This small molecule binds to this protein.
Small molecule (SMILES): CCCCCCCCCCO[C@@H]1O[C@H](CO)[C@@H](O[C@H]2O[C@H](CO)[C@@H](O)[C@H](O)[C@H]2O)[C@H](O)[C@H]1O

Sequence of chain 1.C:
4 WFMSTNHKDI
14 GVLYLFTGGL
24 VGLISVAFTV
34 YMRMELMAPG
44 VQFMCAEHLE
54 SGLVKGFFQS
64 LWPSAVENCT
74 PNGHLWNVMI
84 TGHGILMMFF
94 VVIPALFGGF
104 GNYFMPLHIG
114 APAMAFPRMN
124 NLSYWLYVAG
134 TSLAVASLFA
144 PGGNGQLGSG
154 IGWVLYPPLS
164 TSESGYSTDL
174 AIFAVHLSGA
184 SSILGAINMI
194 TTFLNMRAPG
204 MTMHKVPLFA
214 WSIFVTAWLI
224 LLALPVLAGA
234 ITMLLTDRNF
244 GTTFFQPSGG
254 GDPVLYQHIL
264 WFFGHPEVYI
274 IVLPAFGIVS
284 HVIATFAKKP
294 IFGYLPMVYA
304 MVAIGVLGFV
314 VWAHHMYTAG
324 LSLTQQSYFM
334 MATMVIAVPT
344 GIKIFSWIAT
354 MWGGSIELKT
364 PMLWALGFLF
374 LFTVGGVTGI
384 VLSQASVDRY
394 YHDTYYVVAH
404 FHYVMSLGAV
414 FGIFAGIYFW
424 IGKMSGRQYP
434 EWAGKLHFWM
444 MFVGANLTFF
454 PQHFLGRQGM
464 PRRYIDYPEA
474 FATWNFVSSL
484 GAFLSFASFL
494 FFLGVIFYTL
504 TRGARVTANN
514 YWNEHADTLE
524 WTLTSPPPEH

Binding-site contacts:
Ligand atom O7 contacts residue PRO529 of chain 1.C at 4.1 Å.
Ligand atom O16 contacts residue MET427 of chain 1.C at 3.8 Å.
Ligand atom C3 contacts residue PRO529 of chain 1.C at 4.3 Å (hydrophobic).
Ligand atom C6 contacts residue MET427 of chain 1.C at 3.4 Å (hydrophobic).
Ligand atom C6 contacts residue SER428 of chain 1.C at 3.6 Å.
Ligand atom C4 contacts residue SER428 of chain 1.C at 4.0 Å.
Ligand atom C4 contacts residue PRO529 of chain 1.C at 3.9 Å (hydrophobic).
Ligand atom C2 contacts residue MET427 of chain 1.C at 4.2 Å (hydrophobic).
Ligand atom O5 contacts residue SER428 of chain 1.C at 3.8 Å.
Ligand atom C1 contacts residue MET427 of chain 1.C at 3.8 Å (hydrophobic).
Ligand atom O49 contacts residue VAL15 of chain 1.C at 4.2 Å.
Ligand atom O16 contacts residue SER428 of chain 1.C at 3.5 Å.
Ligand atom C57 contacts residue SER428 of chain 1.C at 4.3 Å.
Ligand atom C2 contacts residue PRO529 of chain 1.C at 4.3 Å (hydrophobic).
Ligand atom O61 contacts residue SER428 of chain 1.C at 4.3 Å.
Ligand atom O49 contacts residue MET427 of chain 1.C at 3.3 Å (h-bond).